A protein and the small-molecule ligand that binds it are described below.
Small molecule (SMILES): CCCCCCCC(=O)OC[C@H](COP(=O)(O)O[C@@H]1[C@H](O)[C@H](O)[C@@H](OP(=O)(O)O)[C@H](OP(=O)(O)O)[C@H]1O)OC(=O)CCCCCCC

Binding-site contacts:
Ligand atom O4 contacts residue LYS817 of chain 1.C at 3.4 Å (salt-bridge).
Ligand atom O42 contacts residue TYR818 of chain 1.C at 3.6 Å (h-bond).
Ligand atom C7A contacts residue LEU812 of chain 1.C at 4.0 Å (hydrophobic).
Ligand atom C2 contacts residue GLY599 of chain 1.D at 4.1 Å.
Ligand atom O41 contacts residue ARG603 of chain 1.D at 3.3 Å (salt-bridge).
Ligand atom O3 contacts residue PRO815 of chain 1.C at 3.6 Å.
Ligand atom C3A contacts residue LYS814 of chain 1.C at 3.4 Å.
Ligand atom O42 contacts residue GLY599 of chain 1.D at 3.2 Å.
Ligand atom C5A contacts residue PHE813 of chain 1.C at 4.0 Å (hydrophobic).
Ligand atom O3 contacts residue PRO598 of chain 1.D at 3.8 Å.
Ligand atom C7A contacts residue PHE597 of chain 1.D at 4.1 Å (hydrophobic).
Ligand atom O43 contacts residue TYR818 of chain 1.C at 3.0 Å (h-bond).
Ligand atom O11 contacts residue PRO815 of chain 1.C at 4.1 Å.
Ligand atom C3 contacts residue GLY599 of chain 1.D at 3.9 Å.
Ligand atom P4 contacts residue LYS817 of chain 1.C at 3.9 Å.
Ligand atom C7A contacts residue PHE813 of chain 1.C at 3.8 Å (hydrophobic).
Ligand atom C8A contacts residue PHE597 of chain 1.D at 3.8 Å (hydrophobic).
Ligand atom O2 contacts residue GLY599 of chain 1.D at 3.4 Å (h-bond).
Ligand atom O11 contacts residue PRO816 of chain 1.C at 3.2 Å.
Ligand atom O3 contacts residue GLY599 of chain 1.D at 2.8 Å (h-bond).
Ligand atom O1B contacts residue PRO598 of chain 1.D at 4.1 Å.
Ligand atom C5A contacts residue LEU812 of chain 1.C at 3.6 Å (hydrophobic).
Ligand atom C2 contacts residue PRO815 of chain 1.C at 3.9 Å (hydrophobic).
Ligand atom P4 contacts residue TYR818 of chain 1.C at 3.8 Å.
Ligand atom O3 contacts residue PHE597 of chain 1.D at 4.2 Å.
Ligand atom C7B contacts residue LEU601 of chain 1.D at 3.7 Å (hydrophobic).
Ligand atom O1A contacts residue PRO815 of chain 1.C at 3.6 Å.
Ligand atom C3A contacts residue PRO815 of chain 1.C at 3.8 Å (hydrophobic).
Ligand atom C2A contacts residue PRO815 of chain 1.C at 3.6 Å (hydrophobic).
Ligand atom O2C contacts residue PRO598 of chain 1.D at 3.9 Å.
Ligand atom O42 contacts residue ARG602 of chain 1.D at 3.4 Å (salt-bridge).
Ligand atom O51 contacts residue LYS817 of chain 1.C at 3.3 Å (salt-bridge).
Ligand atom C2A contacts residue PRO816 of chain 1.C at 3.9 Å (hydrophobic).
Ligand atom O2 contacts residue PRO598 of chain 1.D at 3.8 Å.
Ligand atom C8A contacts residue PHE813 of chain 1.C at 4.2 Å (hydrophobic).
Ligand atom C3 contacts residue PRO815 of chain 1.C at 3.8 Å (hydrophobic).
Ligand atom O3 contacts residue ARG602 of chain 1.D at 3.7 Å.
Ligand atom C2A contacts residue LYS814 of chain 1.C at 3.7 Å.
Ligand atom C8B contacts residue LEU601 of chain 1.D at 3.9 Å (hydrophobic).
Ligand atom O43 contacts residue LYS817 of chain 1.C at 3.1 Å (salt-bridge).

Sequence of chain 1.C:
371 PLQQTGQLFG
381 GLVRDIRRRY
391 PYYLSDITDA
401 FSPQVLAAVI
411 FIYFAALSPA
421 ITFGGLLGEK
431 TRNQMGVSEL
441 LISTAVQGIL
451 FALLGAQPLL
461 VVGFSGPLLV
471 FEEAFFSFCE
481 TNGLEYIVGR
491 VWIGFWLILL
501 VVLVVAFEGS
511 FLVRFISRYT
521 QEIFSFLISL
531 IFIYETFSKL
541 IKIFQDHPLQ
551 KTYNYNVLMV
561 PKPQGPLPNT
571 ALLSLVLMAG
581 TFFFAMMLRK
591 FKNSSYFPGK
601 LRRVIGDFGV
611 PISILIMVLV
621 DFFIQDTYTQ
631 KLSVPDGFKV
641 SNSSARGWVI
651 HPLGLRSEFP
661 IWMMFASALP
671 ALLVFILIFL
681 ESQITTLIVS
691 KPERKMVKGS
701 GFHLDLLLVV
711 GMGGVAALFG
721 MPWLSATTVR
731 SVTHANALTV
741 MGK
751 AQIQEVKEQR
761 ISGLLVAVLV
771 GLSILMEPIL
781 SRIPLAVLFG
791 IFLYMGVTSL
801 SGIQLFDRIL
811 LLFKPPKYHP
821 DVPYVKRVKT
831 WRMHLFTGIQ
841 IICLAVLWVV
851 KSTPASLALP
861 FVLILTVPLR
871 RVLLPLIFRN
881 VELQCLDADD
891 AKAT

Sequence of chain 1.D:
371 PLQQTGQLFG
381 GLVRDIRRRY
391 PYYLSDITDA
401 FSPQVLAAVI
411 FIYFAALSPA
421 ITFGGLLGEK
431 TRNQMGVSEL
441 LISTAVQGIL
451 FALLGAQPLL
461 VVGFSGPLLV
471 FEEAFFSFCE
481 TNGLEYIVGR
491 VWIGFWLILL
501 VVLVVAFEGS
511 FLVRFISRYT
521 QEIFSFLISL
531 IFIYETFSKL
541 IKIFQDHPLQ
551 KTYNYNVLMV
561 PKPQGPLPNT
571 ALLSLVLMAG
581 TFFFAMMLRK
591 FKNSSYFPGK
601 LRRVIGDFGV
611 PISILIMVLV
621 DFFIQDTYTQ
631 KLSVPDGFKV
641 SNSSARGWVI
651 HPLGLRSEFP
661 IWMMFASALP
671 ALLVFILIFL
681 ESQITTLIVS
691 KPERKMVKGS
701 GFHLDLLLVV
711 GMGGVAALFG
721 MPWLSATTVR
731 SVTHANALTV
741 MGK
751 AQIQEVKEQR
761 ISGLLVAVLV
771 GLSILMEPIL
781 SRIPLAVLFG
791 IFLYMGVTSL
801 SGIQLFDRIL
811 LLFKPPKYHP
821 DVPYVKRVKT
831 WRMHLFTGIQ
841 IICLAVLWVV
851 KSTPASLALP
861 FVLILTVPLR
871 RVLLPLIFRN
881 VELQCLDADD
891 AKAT